The protein below binds the small molecule below.
Small molecule (SMILES): CC(=O)N[C@H]1[C@H](O[C@H]2[C@H](O)[C@@H](NC(C)=O)CO[C@@H]2CO)O[C@H](CO)[C@@H](O)[C@@H]1O

Sequence of chain 50.B:
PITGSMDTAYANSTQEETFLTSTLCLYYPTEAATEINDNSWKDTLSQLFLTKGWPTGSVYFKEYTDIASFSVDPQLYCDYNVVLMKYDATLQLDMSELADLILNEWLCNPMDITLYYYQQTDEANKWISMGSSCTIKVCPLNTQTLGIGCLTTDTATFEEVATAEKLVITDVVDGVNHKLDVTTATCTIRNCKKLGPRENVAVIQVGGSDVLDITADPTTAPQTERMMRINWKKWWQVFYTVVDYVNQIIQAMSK

Binding-site contacts:
Ligand atom C2 contacts residue ASN12 of chain 50.B at 3.2 Å.
Ligand atom C5 contacts residue ASN12 of chain 50.B at 4.1 Å.
Ligand atom O5 contacts residue ASN12 of chain 50.B at 2.7 Å (h-bond).
Ligand atom N2 contacts residue ASN12 of chain 50.B at 3.8 Å.
Ligand atom C7 contacts residue ASN12 of chain 50.B at 3.9 Å.
Ligand atom O7 contacts residue ASN12 of chain 50.B at 3.7 Å.
Ligand atom C1 contacts residue ASN12 of chain 50.B at 2.2 Å.